The protein below binds the small molecule below.
Small molecule (SMILES): Cc1cc(CCCCCCCOc2ccc(C3=N[C@@H](C)CO3)cc2)on1

Sequence of chain 41.A:
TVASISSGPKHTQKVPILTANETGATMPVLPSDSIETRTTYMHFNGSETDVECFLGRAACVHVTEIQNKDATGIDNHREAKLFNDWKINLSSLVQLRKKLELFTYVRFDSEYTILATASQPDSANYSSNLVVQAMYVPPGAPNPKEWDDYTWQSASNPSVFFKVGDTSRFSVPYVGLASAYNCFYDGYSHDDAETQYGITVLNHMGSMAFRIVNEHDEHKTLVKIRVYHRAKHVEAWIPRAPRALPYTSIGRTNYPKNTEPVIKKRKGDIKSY

Sequence of chain 41.C:
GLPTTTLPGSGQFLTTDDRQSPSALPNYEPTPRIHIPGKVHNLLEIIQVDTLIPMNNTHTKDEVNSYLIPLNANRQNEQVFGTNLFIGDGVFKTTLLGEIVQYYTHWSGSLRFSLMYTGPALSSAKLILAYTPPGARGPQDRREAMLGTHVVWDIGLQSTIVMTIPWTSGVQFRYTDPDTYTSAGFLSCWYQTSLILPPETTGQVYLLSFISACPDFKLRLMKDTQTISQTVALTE

Binding-site contacts:
Ligand atom C5 contacts residue PHE186 of chain 41.A at 3.5 Å (hydrophobic).
Ligand atom O1 contacts residue TYR152 of chain 41.A at 3.9 Å.
Ligand atom C4 contacts residue MET224 of chain 41.A at 3.8 Å (hydrophobic).
Ligand atom C2B contacts residue MET221 of chain 41.A at 3.5 Å (hydrophobic).
Ligand atom O1B contacts residue MET221 of chain 41.A at 3.4 Å.
Ligand atom C5 contacts residue TYR152 of chain 41.A at 3.8 Å (hydrophobic).
Ligand atom C4B contacts residue LEU106 of chain 41.A at 3.7 Å (hydrophobic).
Ligand atom C6C contacts residue MET221 of chain 41.A at 3.7 Å (hydrophobic).
Ligand atom C31 contacts residue VAL176 of chain 41.A at 3.3 Å (hydrophobic).
Ligand atom C31 contacts residue SER175 of chain 41.A at 3.6 Å.
Ligand atom O1B contacts residue TYR128 of chain 41.A at 3.9 Å.
Ligand atom C5C contacts residue ILE104 of chain 41.A at 3.8 Å (hydrophobic).
Ligand atom N2 contacts residue PHE186 of chain 41.A at 3.7 Å.
Ligand atom O1 contacts residue PHE186 of chain 41.A at 3.5 Å.
Ligand atom C3C contacts residue VAL188 of chain 41.A at 3.3 Å (hydrophobic).
Ligand atom C4 contacts residue PHE186 of chain 41.A at 3.6 Å (hydrophobic).
Ligand atom C7C contacts residue TYR197 of chain 41.A at 3.8 Å (hydrophobic).
Ligand atom C31 contacts residue PRO174 of chain 41.A at 3.4 Å (hydrophobic).
Ligand atom C31 contacts residue ALA150 of chain 41.A at 3.5 Å (hydrophobic).
Ligand atom C6C contacts residue VAL191 of chain 41.A at 3.2 Å (hydrophobic).
Ligand atom C4C contacts residue TYR152 of chain 41.A at 3.8 Å (hydrophobic).
Ligand atom C7C contacts residue TYR128 of chain 41.A at 3.6 Å (hydrophobic).
Ligand atom C4A contacts residue ASN219 of chain 41.A at 3.5 Å.
Ligand atom CM1 contacts residue SER107 of chain 41.A at 3.9 Å.
Ligand atom C6B contacts residue LEU106 of chain 41.A at 3.9 Å (hydrophobic).
Ligand atom C5C contacts residue TYR128 of chain 41.A at 3.5 Å (hydrophobic).
Ligand atom C1B contacts residue MET221 of chain 41.A at 3.8 Å (hydrophobic).
Ligand atom N2 contacts residue ALA24 of chain 41.C at 3.4 Å.
Ligand atom C3 contacts residue PHE186 of chain 41.A at 3.8 Å (hydrophobic).
Ligand atom C3C contacts residue TYR128 of chain 41.A at 3.9 Å (hydrophobic).
Ligand atom C5B contacts residue LEU106 of chain 41.A at 3.5 Å (hydrophobic).
Ligand atom O1 contacts residue ALA24 of chain 41.C at 3.6 Å.
Ligand atom N3A contacts residue ASN219 of chain 41.A at 3.0 Å (h-bond).
Ligand atom C5B contacts residue TYR197 of chain 41.A at 3.7 Å (hydrophobic).
Ligand atom C4 contacts residue TYR152 of chain 41.A at 3.9 Å (hydrophobic).
Ligand atom O1 contacts residue VAL188 of chain 41.A at 3.8 Å.
Ligand atom C3B contacts residue MET221 of chain 41.A at 3.8 Å (hydrophobic).
Ligand atom C3 contacts residue PRO174 of chain 41.A at 3.8 Å (hydrophobic).
Ligand atom C6B contacts residue TYR197 of chain 41.A at 3.6 Å (hydrophobic).
Ligand atom C2C contacts residue VAL188 of chain 41.A at 3.2 Å (hydrophobic).